A protein and the small-molecule ligand that binds it are described below.
Small molecule (SMILES): Nc1ncnc2c1ncn2[C@@H]1O[C@H](COP(=O)(O)OP(=O)(O)OP(O)(O)=S)[C@@H](O)[C@H]1O

Sequence of chain 1.F:
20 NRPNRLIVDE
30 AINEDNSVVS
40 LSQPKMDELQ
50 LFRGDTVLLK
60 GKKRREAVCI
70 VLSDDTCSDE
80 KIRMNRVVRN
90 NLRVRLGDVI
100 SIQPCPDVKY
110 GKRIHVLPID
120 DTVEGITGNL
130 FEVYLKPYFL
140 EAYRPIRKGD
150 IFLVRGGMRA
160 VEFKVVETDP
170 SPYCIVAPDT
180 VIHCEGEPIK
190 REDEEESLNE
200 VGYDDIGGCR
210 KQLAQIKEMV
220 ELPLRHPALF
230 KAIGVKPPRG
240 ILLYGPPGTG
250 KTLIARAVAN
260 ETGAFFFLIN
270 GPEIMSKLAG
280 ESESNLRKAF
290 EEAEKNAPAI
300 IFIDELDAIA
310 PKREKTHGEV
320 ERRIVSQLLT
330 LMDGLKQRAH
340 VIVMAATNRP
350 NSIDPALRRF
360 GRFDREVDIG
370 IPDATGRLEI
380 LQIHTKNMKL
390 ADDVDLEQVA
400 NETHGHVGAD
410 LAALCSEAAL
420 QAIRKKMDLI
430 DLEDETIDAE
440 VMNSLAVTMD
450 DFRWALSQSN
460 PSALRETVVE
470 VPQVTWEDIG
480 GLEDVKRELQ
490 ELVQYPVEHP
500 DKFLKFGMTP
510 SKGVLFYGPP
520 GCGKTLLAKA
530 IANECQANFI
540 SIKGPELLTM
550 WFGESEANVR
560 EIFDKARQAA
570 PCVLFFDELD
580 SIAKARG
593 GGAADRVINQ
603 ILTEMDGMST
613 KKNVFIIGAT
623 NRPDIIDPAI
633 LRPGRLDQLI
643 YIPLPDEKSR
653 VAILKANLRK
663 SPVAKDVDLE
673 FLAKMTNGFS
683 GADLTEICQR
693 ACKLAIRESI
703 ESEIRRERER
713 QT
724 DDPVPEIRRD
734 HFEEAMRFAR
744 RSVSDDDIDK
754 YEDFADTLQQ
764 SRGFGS

Binding-site contacts:
Ligand atom N6 contacts residue THR248 of chain 1.E at 3.5 Å (h-bond).
Ligand atom N3 contacts residue LEU252 of chain 1.E at 3.6 Å.
Ligand atom S1G contacts residue MG1 of chain 1.EA at 3.3 Å.
Ligand atom O1A contacts residue MG1 of chain 1.EA at 3.6 Å.
Ligand atom PG contacts residue MG1 of chain 1.EA at 3.3 Å.
Ligand atom C8 contacts residue GLY407 of chain 1.E at 3.5 Å.
Ligand atom C6 contacts residue ILE379 of chain 1.E at 3.4 Å (hydrophobic).
Ligand atom O3B contacts residue GLY247 of chain 1.E at 2.9 Å (h-bond).
Ligand atom O2G contacts residue PRO246 of chain 1.E at 3.5 Å.
Ligand atom O3G contacts residue MG1 of chain 1.EA at 2.4 Å.
Ligand atom O2B contacts residue THR248 of chain 1.E at 3.4 Å (h-bond).
Ligand atom N3 contacts residue HIS383 of chain 1.E at 3.3 Å.
Ligand atom O2G contacts residue GLY247 of chain 1.E at 3.3 Å (h-bond).
Ligand atom O1B contacts residue MG1 of chain 1.EA at 2.9 Å.
Ligand atom O2B contacts residue LYS250 of chain 1.E at 2.5 Å (salt-bridge).
Ligand atom C8 contacts residue GLY247 of chain 1.E at 3.1 Å.
Ligand atom O3A contacts residue GLY247 of chain 1.E at 3.5 Å.
Ligand atom N6 contacts residue GLY206 of chain 1.E at 3.0 Å (h-bond).
Ligand atom O2' contacts residue HIS383 of chain 1.E at 3.2 Å (h-bond).
Ligand atom O2A contacts residue LEU252 of chain 1.E at 2.7 Å (h-bond).
Ligand atom PB contacts residue LYS250 of chain 1.E at 3.6 Å.
Ligand atom C8 contacts residue ALA408 of chain 1.E at 3.6 Å (hydrophobic).
Ligand atom N1 contacts residue ILE205 of chain 1.E at 3.6 Å.
Ligand atom S1G contacts residue ASN347 of chain 1.E at 3.3 Å (h-bond).
Ligand atom N7 contacts residue GLY247 of chain 1.E at 3.5 Å (h-bond).
Ligand atom N7 contacts residue THR248 of chain 1.E at 3.2 Å (h-bond).
Ligand atom N1 contacts residue ILE379 of chain 1.E at 3.2 Å.
Ligand atom N1 contacts residue GLY206 of chain 1.E at 3.2 Å (h-bond).
Ligand atom O2B contacts residue GLY249 of chain 1.E at 3.2 Å (h-bond).
Ligand atom C2 contacts residue ASP204 of chain 1.E at 3.2 Å.
Ligand atom N7 contacts residue GLY249 of chain 1.E at 3.3 Å.
Ligand atom S1G contacts residue LYS250 of chain 1.E at 2.9 Å (salt-bridge).
Ligand atom O2B contacts residue GLY247 of chain 1.E at 3.4 Å (h-bond).
Ligand atom O3A contacts residue GLY249 of chain 1.E at 3.1 Å (h-bond).
Ligand atom N7 contacts residue GLY407 of chain 1.E at 3.5 Å.
Ligand atom O4' contacts residue ALA408 of chain 1.E at 3.2 Å.
Ligand atom C4 contacts residue LEU252 of chain 1.E at 3.6 Å (hydrophobic).
Ligand atom O1B contacts residue THR251 of chain 1.E at 2.5 Å (h-bond).
Ligand atom O2A contacts residue THR251 of chain 1.E at 3.2 Å.
Ligand atom N6 contacts residue ILE379 of chain 1.E at 3.5 Å.

Sequence of chain 1.E:
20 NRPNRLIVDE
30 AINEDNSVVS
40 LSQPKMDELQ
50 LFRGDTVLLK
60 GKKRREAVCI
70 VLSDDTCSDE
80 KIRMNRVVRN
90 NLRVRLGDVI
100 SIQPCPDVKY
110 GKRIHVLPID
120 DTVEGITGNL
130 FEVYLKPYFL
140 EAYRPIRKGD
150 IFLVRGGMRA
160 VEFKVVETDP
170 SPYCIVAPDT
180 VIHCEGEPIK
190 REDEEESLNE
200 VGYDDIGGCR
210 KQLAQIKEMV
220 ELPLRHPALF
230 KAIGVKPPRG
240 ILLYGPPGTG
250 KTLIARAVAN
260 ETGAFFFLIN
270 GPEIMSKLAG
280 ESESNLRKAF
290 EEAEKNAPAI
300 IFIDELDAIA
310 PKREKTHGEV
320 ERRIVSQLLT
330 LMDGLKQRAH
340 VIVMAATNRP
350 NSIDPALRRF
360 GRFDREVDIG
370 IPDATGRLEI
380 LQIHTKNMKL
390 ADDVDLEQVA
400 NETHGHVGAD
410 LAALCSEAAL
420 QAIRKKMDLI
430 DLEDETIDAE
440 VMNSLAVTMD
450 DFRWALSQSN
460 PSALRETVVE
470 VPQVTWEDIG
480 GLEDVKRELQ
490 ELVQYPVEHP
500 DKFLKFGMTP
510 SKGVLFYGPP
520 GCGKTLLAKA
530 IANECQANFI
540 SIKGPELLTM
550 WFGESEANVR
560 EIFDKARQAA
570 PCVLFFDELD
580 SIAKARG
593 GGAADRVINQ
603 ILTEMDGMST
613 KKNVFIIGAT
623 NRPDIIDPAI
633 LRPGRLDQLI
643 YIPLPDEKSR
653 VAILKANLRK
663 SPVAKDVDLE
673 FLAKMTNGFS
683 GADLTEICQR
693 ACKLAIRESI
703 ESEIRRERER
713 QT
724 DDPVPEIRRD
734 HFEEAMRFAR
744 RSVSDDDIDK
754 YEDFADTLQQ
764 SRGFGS